The small molecule below binds the protein below.
Small molecule (SMILES): C[C@H](NC(=O)C1([Ru@]2(C#[O+])n3c4ccc(O)cc4c4c5c(c6cc(F)c[n+]2c6c43)C(=O)NC5=O)C=CC=C1)C(=O)O

Sequence of chain 1.A:
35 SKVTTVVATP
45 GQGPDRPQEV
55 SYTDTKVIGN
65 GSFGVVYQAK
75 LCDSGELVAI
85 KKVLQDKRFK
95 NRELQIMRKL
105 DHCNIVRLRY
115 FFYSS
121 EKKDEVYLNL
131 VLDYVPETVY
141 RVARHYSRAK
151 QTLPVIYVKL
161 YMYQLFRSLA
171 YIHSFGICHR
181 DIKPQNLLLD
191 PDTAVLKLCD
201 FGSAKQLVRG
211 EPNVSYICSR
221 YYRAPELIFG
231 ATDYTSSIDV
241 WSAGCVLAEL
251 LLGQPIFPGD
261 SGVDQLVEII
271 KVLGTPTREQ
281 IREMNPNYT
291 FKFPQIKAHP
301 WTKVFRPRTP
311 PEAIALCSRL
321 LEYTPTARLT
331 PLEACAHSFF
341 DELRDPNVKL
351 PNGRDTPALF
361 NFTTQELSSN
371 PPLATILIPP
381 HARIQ

Binding-site contacts:
Ligand atom C10 contacts residue ILE62 of chain 1.A at 3.2 Å (hydrophobic).
Ligand atom C31 contacts residue LEU188 of chain 1.A at 3.2 Å (hydrophobic).
Ligand atom C27 contacts residue LEU188 of chain 1.A at 3.8 Å (hydrophobic).
Ligand atom C34 contacts residue CYS199 of chain 1.A at 3.7 Å (hydrophobic).
Ligand atom C26 contacts residue VAL135 of chain 1.A at 3.3 Å (hydrophobic).
Ligand atom C25 contacts residue THR138 of chain 1.A at 3.6 Å.
Ligand atom O13 contacts residue VAL70 of chain 1.A at 3.7 Å.
Ligand atom C3 contacts residue GLN185 of chain 1.A at 3.8 Å.
Ligand atom C15 contacts residue PHE67 of chain 1.A at 3.5 Å (hydrophobic).
Ligand atom O2 contacts residue VAL135 of chain 1.A at 2.6 Å (h-bond).
Ligand atom C17 contacts residue GLN185 of chain 1.A at 3.5 Å.
Ligand atom C16 contacts residue PHE67 of chain 1.A at 3.5 Å (hydrophobic).
Ligand atom O41 contacts residue ASP133 of chain 1.A at 3.5 Å (salt-bridge).
Ligand atom O41 contacts residue LEU188 of chain 1.A at 3.3 Å.
Ligand atom O41 contacts residue TYR134 of chain 1.A at 3.4 Å.
Ligand atom N20 contacts residue ALA83 of chain 1.A at 3.5 Å.
Ligand atom O13 contacts residue PHE67 of chain 1.A at 3.3 Å.
Ligand atom O2 contacts residue GLU137 of chain 1.A at 3.5 Å (salt-bridge).
Ligand atom O13 contacts residue GLY63 of chain 1.A at 3.1 Å.
Ligand atom C31 contacts residue ALA83 of chain 1.A at 3.8 Å (hydrophobic).
Ligand atom C18 contacts residue GLN185 of chain 1.A at 3.3 Å.
Ligand atom C27 contacts residue VAL135 of chain 1.A at 3.1 Å (hydrophobic).
Ligand atom C24 contacts residue ILE62 of chain 1.A at 3.5 Å (hydrophobic).
Ligand atom O2 contacts residue PRO136 of chain 1.A at 3.1 Å.
Ligand atom F5 contacts residue LYS85 of chain 1.A at 3.1 Å.
Ligand atom C24 contacts residue THR138 of chain 1.A at 3.7 Å.
Ligand atom C25 contacts residue ILE62 of chain 1.A at 3.7 Å (hydrophobic).
Ligand atom C17 contacts residue ASN186 of chain 1.A at 3.7 Å.
Ligand atom F5 contacts residue ASP200 of chain 1.A at 3.1 Å.
Ligand atom C23 contacts residue ILE62 of chain 1.A at 3.6 Å (hydrophobic).
Ligand atom C30 contacts residue LEU188 of chain 1.A at 3.5 Å (hydrophobic).
Ligand atom N20 contacts residue ASP133 of chain 1.A at 2.8 Å (salt-bridge).
Ligand atom C31 contacts residue ASP133 of chain 1.A at 3.6 Å.
Ligand atom O41 contacts residue VAL135 of chain 1.A at 3.1 Å (h-bond).
Ligand atom N20 contacts residue LEU188 of chain 1.A at 3.6 Å.
Ligand atom C37 contacts residue ASP200 of chain 1.A at 3.7 Å.
Ligand atom O1 contacts residue LEU132 of chain 1.A at 3.2 Å.
Ligand atom C28 contacts residue LEU188 of chain 1.A at 3.6 Å (hydrophobic).
Ligand atom C10 contacts residue GLY63 of chain 1.A at 3.6 Å.
Ligand atom C12 contacts residue PHE67 of chain 1.A at 3.4 Å (hydrophobic).